Sequence of chain 1.F:
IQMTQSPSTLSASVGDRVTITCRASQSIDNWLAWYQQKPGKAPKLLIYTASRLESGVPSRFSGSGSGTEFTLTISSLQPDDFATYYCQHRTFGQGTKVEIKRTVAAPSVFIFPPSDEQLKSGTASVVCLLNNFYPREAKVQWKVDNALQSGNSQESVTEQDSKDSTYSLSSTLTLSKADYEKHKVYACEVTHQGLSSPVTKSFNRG

A small-molecule ligand and the protein it binds are described below.
Small molecule (SMILES): CC(=O)N[C@H]1[C@H](O[C@H]2[C@H](O)[C@@H](NC(C)=O)CO[C@@H]2CO)O[C@H](CO)[C@@H](O[C@@H]2O[C@H](CO)[C@@H](O)[C@H](O)[C@@H]2O)[C@@H]1O

Binding-site contacts:
Ligand atom O7 contacts residue SER27 of chain 1.F at 2.9 Å (h-bond).
Ligand atom C8 contacts residue LEU128 of chain 1.E at 4.0 Å (hydrophobic).
Ligand atom O5 contacts residue SER94 of chain 1.E at 3.9 Å.
Ligand atom C1 contacts residue ASP29 of chain 1.F at 3.6 Å.
Ligand atom O4 contacts residue ASP29 of chain 1.F at 2.8 Å (salt-bridge).
Ligand atom N2 contacts residue ASN92 of chain 1.E at 2.6 Å (h-bond).
Ligand atom C2 contacts residue ASN92 of chain 1.E at 2.4 Å.
Ligand atom O6 contacts residue THR96 of chain 1.E at 4.3 Å.
Ligand atom C5 contacts residue SER94 of chain 1.E at 4.2 Å.
Ligand atom C6 contacts residue SER94 of chain 1.E at 4.0 Å.
Ligand atom N2 contacts residue SER27 of chain 1.F at 4.4 Å.
Ligand atom C5 contacts residue LEU126 of chain 1.E at 4.1 Å (hydrophobic).
Ligand atom O5 contacts residue ASN92 of chain 1.E at 2.3 Å (h-bond).
Ligand atom C8 contacts residue ASP29 of chain 1.F at 3.6 Å.
Ligand atom C8 contacts residue ASN92 of chain 1.E at 3.6 Å.
Ligand atom C3 contacts residue ASN92 of chain 1.E at 3.7 Å.
Ligand atom C7 contacts residue ASN92 of chain 1.E at 3.6 Å.
Ligand atom C4 contacts residue ASP29 of chain 1.F at 3.3 Å.
Ligand atom C5 contacts residue ASP29 of chain 1.F at 3.7 Å.
Ligand atom C8 contacts residue GLN90 of chain 1.E at 4.2 Å.
Ligand atom C5 contacts residue ASN92 of chain 1.E at 3.6 Å.
Ligand atom C1 contacts residue ASN92 of chain 1.E at 1.4 Å.
Ligand atom O4 contacts residue LEU126 of chain 1.E at 4.4 Å.
Ligand atom O3 contacts residue ASP29 of chain 1.F at 3.9 Å.
Ligand atom C6 contacts residue LEU126 of chain 1.E at 4.3 Å (hydrophobic).
Ligand atom C4 contacts residue ASN92 of chain 1.E at 4.2 Å.
Ligand atom O6 contacts residue SER94 of chain 1.E at 4.4 Å.
Ligand atom C2 contacts residue ASP29 of chain 1.F at 4.2 Å.
Ligand atom C7 contacts residue SER27 of chain 1.F at 4.1 Å.
Ligand atom C3 contacts residue ASP29 of chain 1.F at 3.2 Å.
Ligand atom O7 contacts residue PRO34 of chain 1.E at 4.1 Å.
Ligand atom C7 contacts residue ASP29 of chain 1.F at 4.1 Å.

Sequence of chain 1.E:
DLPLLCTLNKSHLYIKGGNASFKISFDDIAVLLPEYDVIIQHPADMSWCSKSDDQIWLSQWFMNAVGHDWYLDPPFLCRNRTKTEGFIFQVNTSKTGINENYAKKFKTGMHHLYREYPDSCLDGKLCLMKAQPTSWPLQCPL